Sequence of chain 1.E:
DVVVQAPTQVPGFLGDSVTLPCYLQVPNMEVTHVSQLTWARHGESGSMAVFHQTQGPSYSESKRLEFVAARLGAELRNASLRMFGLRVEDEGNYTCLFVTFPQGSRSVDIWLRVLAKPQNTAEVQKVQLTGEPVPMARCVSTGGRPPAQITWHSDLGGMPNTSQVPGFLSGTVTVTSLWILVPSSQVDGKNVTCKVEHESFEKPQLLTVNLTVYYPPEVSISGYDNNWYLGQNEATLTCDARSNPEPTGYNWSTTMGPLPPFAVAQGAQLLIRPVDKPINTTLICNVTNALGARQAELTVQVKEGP

The small molecule below binds the protein below.
Small molecule (SMILES): CC(=O)N[C@H]1[C@H](O[C@H]2[C@H](O)[C@@H](NC(C)=O)CO[C@@H]2CO)O[C@H](CO)[C@@H](O[C@@H]2O[C@H](CO)[C@@H](O)[C@H](O)[C@@H]2O)[C@@H]1O

Binding-site contacts:
Ligand atom C3 contacts residue ASN105 of chain 1.E at 3.8 Å.
Ligand atom O5 contacts residue ASN105 of chain 1.E at 2.4 Å (h-bond).
Ligand atom C2 contacts residue ASN105 of chain 1.E at 2.5 Å.
Ligand atom O5 contacts residue VAL95 of chain 1.E at 4.5 Å.
Ligand atom C8 contacts residue PRO48 of chain 1.E at 4.4 Å (hydrophobic).
Ligand atom C6 contacts residue VAL95 of chain 1.E at 3.6 Å (hydrophobic).
Ligand atom C5 contacts residue VAL95 of chain 1.E at 4.5 Å (hydrophobic).
Ligand atom O6 contacts residue ALA96 of chain 1.E at 4.3 Å.
Ligand atom C1 contacts residue ASN105 of chain 1.E at 1.4 Å.
Ligand atom O5 contacts residue ALA96 of chain 1.E at 4.5 Å.
Ligand atom C4 contacts residue ASN105 of chain 1.E at 4.3 Å.
Ligand atom C7 contacts residue ASN105 of chain 1.E at 3.6 Å.
Ligand atom O6 contacts residue VAL95 of chain 1.E at 2.9 Å (h-bond).
Ligand atom C5 contacts residue ASN105 of chain 1.E at 3.6 Å.
Ligand atom O7 contacts residue ASN105 of chain 1.E at 4.0 Å.
Ligand atom N2 contacts residue ASN105 of chain 1.E at 2.9 Å (h-bond).
Ligand atom C8 contacts residue TYR50 of chain 1.E at 4.1 Å (hydrophobic).